Sequence of chain 3.C:
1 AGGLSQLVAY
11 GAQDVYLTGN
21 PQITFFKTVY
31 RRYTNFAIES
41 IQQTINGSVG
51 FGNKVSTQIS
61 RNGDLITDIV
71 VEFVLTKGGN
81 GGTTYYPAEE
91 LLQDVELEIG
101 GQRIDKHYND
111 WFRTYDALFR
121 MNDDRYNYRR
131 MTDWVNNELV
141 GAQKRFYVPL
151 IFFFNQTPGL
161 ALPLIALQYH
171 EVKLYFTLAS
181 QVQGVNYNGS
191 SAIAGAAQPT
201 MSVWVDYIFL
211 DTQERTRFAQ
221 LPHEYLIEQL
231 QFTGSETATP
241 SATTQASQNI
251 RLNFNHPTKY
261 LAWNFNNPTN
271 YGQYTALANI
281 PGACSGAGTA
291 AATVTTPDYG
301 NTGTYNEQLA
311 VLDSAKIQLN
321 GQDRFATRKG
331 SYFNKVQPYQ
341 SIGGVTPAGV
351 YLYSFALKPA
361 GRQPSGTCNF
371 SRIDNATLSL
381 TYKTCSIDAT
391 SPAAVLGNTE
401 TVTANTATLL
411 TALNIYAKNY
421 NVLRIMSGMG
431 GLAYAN

Sequence of chain 2.C:
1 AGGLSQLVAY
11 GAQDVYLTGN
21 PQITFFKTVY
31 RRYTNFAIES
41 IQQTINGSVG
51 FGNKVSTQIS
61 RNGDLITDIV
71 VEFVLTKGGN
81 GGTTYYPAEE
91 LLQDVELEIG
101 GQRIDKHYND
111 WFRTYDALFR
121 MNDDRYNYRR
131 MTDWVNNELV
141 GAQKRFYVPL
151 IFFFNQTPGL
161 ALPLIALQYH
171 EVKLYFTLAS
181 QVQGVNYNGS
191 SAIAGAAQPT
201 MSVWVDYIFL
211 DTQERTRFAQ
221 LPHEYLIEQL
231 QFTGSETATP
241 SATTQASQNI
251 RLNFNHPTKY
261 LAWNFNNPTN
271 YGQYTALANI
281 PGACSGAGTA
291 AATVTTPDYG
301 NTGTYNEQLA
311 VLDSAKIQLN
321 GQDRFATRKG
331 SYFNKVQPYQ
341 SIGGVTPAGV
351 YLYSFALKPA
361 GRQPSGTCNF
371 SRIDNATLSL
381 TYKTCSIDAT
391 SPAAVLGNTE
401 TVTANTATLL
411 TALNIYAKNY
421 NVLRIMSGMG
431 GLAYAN

Binding-site contacts:
Ligand atom O3 contacts residue CYS284 of chain 2.C at 3.6 Å.
Ligand atom O3 contacts residue ASN80 of chain 2.C at 3.6 Å.
Ligand atom C2 contacts residue ASN301 of chain 2.C at 2.4 Å.
Ligand atom O6 contacts residue TYR299 of chain 2.C at 3.8 Å.
Ligand atom O4 contacts residue SER285 of chain 2.C at 3.0 Å (h-bond).
Ligand atom O3 contacts residue SER285 of chain 2.C at 3.5 Å.
Ligand atom O3 contacts residue LEU139 of chain 2.C at 3.8 Å.
Ligand atom O2 contacts residue LEU139 of chain 2.C at 3.8 Å.
Ligand atom O5 contacts residue GLY82 of chain 2.C at 3.8 Å.
Ligand atom C27 contacts residue BGC1 of chain 3.M at 3.5 Å.
Ligand atom C2 contacts residue ASP298 of chain 2.C at 3.4 Å.
Ligand atom C6 contacts residue GLY82 of chain 2.C at 3.3 Å.
Ligand atom O2 contacts residue ASP298 of chain 2.C at 2.8 Å (salt-bridge).
Ligand atom C4 contacts residue ASP298 of chain 2.C at 3.4 Å.
Ligand atom C1 contacts residue GLY81 of chain 2.C at 3.6 Å.
Ligand atom O2 contacts residue ASN80 of chain 2.C at 3.8 Å.
Ligand atom C5 contacts residue ASP298 of chain 2.C at 3.7 Å.
Ligand atom O2 contacts residue GLY81 of chain 2.C at 3.1 Å (h-bond).
Ligand atom C2 contacts residue GLY81 of chain 2.C at 3.7 Å.
Ligand atom O6 contacts residue GLY82 of chain 2.C at 2.4 Å (h-bond).
Ligand atom C3 contacts residue ASP298 of chain 2.C at 3.9 Å.
Ligand atom O6 contacts residue ASP298 of chain 2.C at 3.4 Å (salt-bridge).
Ligand atom O5 contacts residue ASN301 of chain 2.C at 2.3 Å (h-bond).
Ligand atom O3 contacts residue BGC1 of chain 3.M at 3.2 Å (h-bond).
Ligand atom C3 contacts residue GLY286 of chain 2.C at 3.7 Å.
Ligand atom C3 contacts residue ASN301 of chain 2.C at 3.8 Å.
Ligand atom C24 contacts residue BGC1 of chain 3.M at 3.7 Å.
Ligand atom C6 contacts residue LEU139 of chain 2.C at 3.8 Å (hydrophobic).
Ligand atom O5 contacts residue GLY81 of chain 2.C at 3.4 Å.
Ligand atom C6 contacts residue GLY81 of chain 2.C at 3.4 Å.
Ligand atom O3 contacts residue GLY286 of chain 2.C at 2.5 Å (h-bond).
Ligand atom C6 contacts residue ASN137 of chain 2.C at 3.5 Å.
Ligand atom C1 contacts residue ASP298 of chain 2.C at 3.8 Å.
Ligand atom O2 contacts residue ASN301 of chain 2.C at 2.8 Å (h-bond).
Ligand atom O5 contacts residue GLY81 of chain 2.C at 3.7 Å.
Ligand atom O2 contacts residue GLY82 of chain 2.C at 3.5 Å.
Ligand atom C5 contacts residue GLY81 of chain 2.C at 3.7 Å.
Ligand atom O4 contacts residue GLY286 of chain 2.C at 3.5 Å (h-bond).
Ligand atom C1 contacts residue ASN301 of chain 2.C at 1.5 Å.
Ligand atom C5 contacts residue ASN301 of chain 2.C at 3.6 Å.

The small molecule below binds the protein below.
Small molecule (SMILES): CO[C@@H]1[C@@H](O)[C@H](C)O[C@@H](O[C@H]2[C@@H](O[C@@H]3CO[C@@H](O[C@H]4[C@@H](O[C@H]5O[C@H](C)[C@@H](O)[C@H](O[C@H]6O[C@H](CO)[C@@H](O)[C@H](O)[C@@H]6O)[C@@H]5O)[C@H](O[C@H]5O[C@H](CO)[C@H](O)[C@H](O)[C@H]5O)[C@H](O[C@H]5[C@H](O[C@@H]6OC[C@@H](O)[C@H](O)[C@H]6O)[C@@H](CO)OC[C@@H]5O)O[C@H]4C)[C@H](O)[C@H]3O)O[C@@H](C)[C@H](O)[C@H]2O)[C@@H]1OC